Sequence of chain 1.A:
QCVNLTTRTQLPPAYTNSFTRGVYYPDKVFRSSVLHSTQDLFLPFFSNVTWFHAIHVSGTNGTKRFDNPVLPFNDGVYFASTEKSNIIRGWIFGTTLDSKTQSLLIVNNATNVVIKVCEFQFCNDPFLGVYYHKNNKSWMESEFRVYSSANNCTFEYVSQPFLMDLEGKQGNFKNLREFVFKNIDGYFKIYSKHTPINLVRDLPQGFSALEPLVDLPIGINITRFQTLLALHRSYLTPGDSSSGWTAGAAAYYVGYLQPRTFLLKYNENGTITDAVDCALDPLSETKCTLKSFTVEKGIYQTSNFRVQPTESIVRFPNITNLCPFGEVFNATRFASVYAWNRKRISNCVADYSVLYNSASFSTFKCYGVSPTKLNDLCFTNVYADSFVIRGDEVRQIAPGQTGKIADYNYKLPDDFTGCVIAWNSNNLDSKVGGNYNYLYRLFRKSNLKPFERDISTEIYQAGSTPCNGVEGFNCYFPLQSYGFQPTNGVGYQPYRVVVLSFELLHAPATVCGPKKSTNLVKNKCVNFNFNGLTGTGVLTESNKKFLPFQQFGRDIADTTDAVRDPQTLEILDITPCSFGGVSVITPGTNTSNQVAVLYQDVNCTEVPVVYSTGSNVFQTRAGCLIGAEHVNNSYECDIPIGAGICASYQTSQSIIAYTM

A protein and the small-molecule ligand that binds it are described below.
Small molecule (SMILES): CC(=O)N[C@@H]1[C@@H](O)[C@H](O)[C@@H](CO)O[C@H]1O

Binding-site contacts:
Ligand atom N2 contacts residue THR155 of chain 1.A at 2.8 Å (h-bond).
Ligand atom C8 contacts residue THR155 of chain 1.A at 3.6 Å.
Ligand atom N2 contacts residue ASN153 of chain 1.A at 2.9 Å (h-bond).
Ligand atom C2 contacts residue ASN153 of chain 1.A at 2.4 Å.
Ligand atom C4 contacts residue ASN153 of chain 1.A at 4.2 Å.
Ligand atom C6 contacts residue VAL202 of chain 1.A at 4.0 Å (hydrophobic).
Ligand atom O5 contacts residue ASN153 of chain 1.A at 2.4 Å (h-bond).
Ligand atom O4 contacts residue ASN156 of chain 1.A at 4.5 Å.
Ligand atom C5 contacts residue ASN156 of chain 1.A at 4.0 Å.
Ligand atom C3 contacts residue ASN156 of chain 1.A at 3.9 Å.
Ligand atom O5 contacts residue VAL158 of chain 1.A at 3.6 Å.
Ligand atom C5 contacts residue ASN153 of chain 1.A at 3.7 Å.
Ligand atom C2 contacts residue ASN156 of chain 1.A at 4.3 Å.
Ligand atom C2 contacts residue THR155 of chain 1.A at 3.5 Å.
Ligand atom C1 contacts residue VAL158 of chain 1.A at 4.5 Å (hydrophobic).
Ligand atom O6 contacts residue LYS160 of chain 1.A at 3.7 Å.
Ligand atom C3 contacts residue THR155 of chain 1.A at 3.9 Å.
Ligand atom O7 contacts residue ASN153 of chain 1.A at 4.1 Å.
Ligand atom C3 contacts residue ASN153 of chain 1.A at 3.8 Å.
Ligand atom C6 contacts residue VAL158 of chain 1.A at 3.8 Å (hydrophobic).
Ligand atom O6 contacts residue VAL158 of chain 1.A at 4.3 Å.
Ligand atom C7 contacts residue THR155 of chain 1.A at 3.8 Å.
Ligand atom C4 contacts residue ASN156 of chain 1.A at 4.4 Å.
Ligand atom C7 contacts residue ASN153 of chain 1.A at 3.7 Å.
Ligand atom C1 contacts residue THR155 of chain 1.A at 3.4 Å.
Ligand atom C1 contacts residue ASN156 of chain 1.A at 4.0 Å.
Ligand atom C8 contacts residue ASN153 of chain 1.A at 4.1 Å.
Ligand atom O5 contacts residue ASN156 of chain 1.A at 4.4 Å.
Ligand atom C5 contacts residue VAL158 of chain 1.A at 4.1 Å (hydrophobic).
Ligand atom C1 contacts residue ASN153 of chain 1.A at 1.4 Å.